Sequence of chain 1.A:
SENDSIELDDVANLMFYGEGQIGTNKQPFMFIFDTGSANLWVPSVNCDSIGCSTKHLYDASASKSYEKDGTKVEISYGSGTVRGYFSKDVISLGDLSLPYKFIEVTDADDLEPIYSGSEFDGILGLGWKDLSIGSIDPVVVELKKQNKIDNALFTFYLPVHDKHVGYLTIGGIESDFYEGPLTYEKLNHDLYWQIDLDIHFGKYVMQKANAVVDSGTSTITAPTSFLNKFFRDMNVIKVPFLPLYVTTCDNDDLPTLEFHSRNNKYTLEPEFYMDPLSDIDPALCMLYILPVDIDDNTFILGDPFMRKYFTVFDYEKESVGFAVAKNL

Binding-site contacts:
Ligand atom CG contacts residue ILE123 of chain 1.A at 3.6 Å (hydrophobic).
Ligand atom CG1 contacts residue SER79 of chain 1.A at 2.9 Å.
Ligand atom CA contacts residue GLY36 of chain 1.A at 3.6 Å.
Ligand atom CD2 contacts residue ILE294 of chain 1.A at 3.5 Å (hydrophobic).
Ligand atom CA contacts residue SER218 of chain 1.A at 3.1 Å.
Ligand atom O contacts residue GLY78 of chain 1.A at 3.3 Å (h-bond).
Ligand atom CB contacts residue GLY36 of chain 1.A at 3.5 Å.
Ligand atom CA contacts residue TYR77 of chain 1.A at 3.6 Å (hydrophobic).
Ligand atom O contacts residue TYR77 of chain 1.A at 3.4 Å.
Ligand atom OH contacts residue GLY216 of chain 1.A at 2.9 Å.
Ligand atom C contacts residue TYR192 of chain 1.A at 3.6 Å (hydrophobic).
Ligand atom CG2 contacts residue ILE114 of chain 1.A at 3.4 Å (hydrophobic).
Ligand atom N contacts residue GLY216 of chain 1.A at 2.8 Å (h-bond).
Ligand atom CD1 contacts residue ILE294 of chain 1.A at 3.4 Å (hydrophobic).
Ligand atom CA contacts residue SER76 of chain 1.A at 3.4 Å.
Ligand atom CB contacts residue SER79 of chain 1.A at 3.6 Å.
Ligand atom CM contacts residue GLY36 of chain 1.A at 3.6 Å.
Ligand atom O contacts residue THR217 of chain 1.A at 3.3 Å.
Ligand atom N contacts residue SER218 of chain 1.A at 2.8 Å (h-bond).
Ligand atom N contacts residue SER76 of chain 1.A at 2.7 Å (h-bond).
Ligand atom OH contacts residue ASP34 of chain 1.A at 2.3 Å (salt-bridge).
Ligand atom CG2 contacts residue MET15 of chain 1.A at 3.4 Å (hydrophobic).
Ligand atom OH contacts residue ASP214 of chain 1.A at 3.1 Å (salt-bridge).
Ligand atom O contacts residue SER218 of chain 1.A at 2.8 Å (h-bond).
Ligand atom O contacts residue TYR192 of chain 1.A at 2.6 Å (h-bond).
Ligand atom CD2 contacts residue ILE123 of chain 1.A at 3.4 Å (hydrophobic).
Ligand atom CM contacts residue ASP214 of chain 1.A at 3.5 Å.
Ligand atom CA contacts residue GLY216 of chain 1.A at 3.4 Å.
Ligand atom CA contacts residue SER79 of chain 1.A at 3.4 Å.
Ligand atom N contacts residue SER79 of chain 1.A at 3.3 Å (h-bond).
Ligand atom C contacts residue SER76 of chain 1.A at 3.5 Å.
Ligand atom O contacts residue GLY216 of chain 1.A at 3.4 Å (h-bond).
Ligand atom CG1 contacts residue LEU14 of chain 1.A at 3.4 Å (hydrophobic).
Ligand atom CD1 contacts residue TYR77 of chain 1.A at 3.5 Å (hydrophobic).
Ligand atom CH contacts residue ASP34 of chain 1.A at 3.1 Å.
Ligand atom N contacts residue GLY36 of chain 1.A at 2.9 Å (h-bond).
Ligand atom CB contacts residue GLY216 of chain 1.A at 3.0 Å.
Ligand atom C contacts residue SER218 of chain 1.A at 3.5 Å.
Ligand atom OH contacts residue SER76 of chain 1.A at 3.2 Å (h-bond).
Ligand atom O contacts residue GLY78 of chain 1.A at 2.9 Å (h-bond).

The small molecule below binds the protein below.
Small molecule (SMILES): CC(C)CC(=O)N[C@H](C(=O)N[C@H](C(=O)N[C@@H](CC(C)C)[C@@H](O)CC(=O)N[C@@H](C)C(=O)N[C@@H](CC(C)C)[C@@H](O)CC(=O)O)C(C)C)C(C)C